This protein binds this small molecule.
Small molecule (SMILES): Cc1ncc(COP(=O)(O)O)c(/C=N/[C@@H](Cc2c[nH]c3ccccc23)C(=O)O)c1O

Binding-site contacts:
Ligand atom OXT contacts residue ALA107 of chain 1.C at 3.2 Å (h-bond).
Ligand atom O3P contacts residue SER230 of chain 1.C at 3.5 Å (h-bond).
Ligand atom P contacts residue SER230 of chain 1.C at 3.4 Å.
Ligand atom O contacts residue GLY108 of chain 1.C at 3.5 Å (h-bond).
Ligand atom O1P contacts residue ASN231 of chain 1.C at 2.9 Å (h-bond).
Ligand atom C2A contacts residue GLY372 of chain 1.C at 3.6 Å.
Ligand atom O1P contacts residue HIS81 of chain 1.C at 3.0 Å (h-bond).
Ligand atom C4A contacts residue LYS82 of chain 1.C at 3.2 Å.
Ligand atom O2P contacts residue SER185 of chain 1.C at 2.6 Å (h-bond).
Ligand atom O contacts residue ALA107 of chain 1.C at 3.5 Å.
Ligand atom O4P contacts residue LYS82 of chain 1.C at 3.3 Å (salt-bridge).
Ligand atom C contacts residue ALA107 of chain 1.C at 3.6 Å (hydrophobic).
Ligand atom C6 contacts residue GLU345 of chain 1.C at 3.4 Å.
Ligand atom N1 contacts residue SER371 of chain 1.C at 2.8 Å (h-bond).
Ligand atom CA contacts residue LYS82 of chain 1.C at 3.6 Å.
Ligand atom NE1 contacts residue GLU104 of chain 1.C at 2.8 Å (salt-bridge).
Ligand atom O2P contacts residue LYS82 of chain 1.C at 3.0 Å (salt-bridge).
Ligand atom O contacts residue HIS110 of chain 1.C at 2.6 Å (h-bond).
Ligand atom C5A contacts residue GLY298 of chain 1.C at 3.6 Å.
Ligand atom C contacts residue THR105 of chain 1.C at 3.5 Å.
Ligand atom O3P contacts residue GLY229 of chain 1.C at 2.7 Å (h-bond).
Ligand atom N1 contacts residue GLU345 of chain 1.C at 3.3 Å.
Ligand atom O3 contacts residue GLN109 of chain 1.C at 3.4 Å.
Ligand atom OXT contacts residue GLY106 of chain 1.C at 2.6 Å (h-bond).
Ligand atom OXT contacts residue THR105 of chain 1.C at 2.8 Å (h-bond).
Ligand atom CZ3 contacts residue TYR301 of chain 1.C at 3.6 Å (hydrophobic).
Ligand atom C6 contacts residue SER371 of chain 1.C at 3.5 Å.
Ligand atom N contacts residue LYS82 of chain 1.C at 3.2 Å.
Ligand atom O contacts residue THR105 of chain 1.C at 3.5 Å (h-bond).
Ligand atom CE2 contacts residue GLU104 of chain 1.C at 3.6 Å.
Ligand atom CZ3 contacts residue GLY228 of chain 1.C at 3.5 Å.
Ligand atom O contacts residue GLN109 of chain 1.C at 2.8 Å (h-bond).
Ligand atom O3P contacts residue GLY227 of chain 1.C at 2.8 Å (h-bond).
Ligand atom C contacts residue HIS110 of chain 1.C at 3.5 Å.
Ligand atom O2P contacts residue SER230 of chain 1.C at 2.5 Å (h-bond).
Ligand atom O3P contacts residue GLY228 of chain 1.C at 3.1 Å (h-bond).
Ligand atom O2P contacts residue GLY229 of chain 1.C at 3.5 Å (h-bond).
Ligand atom CE3 contacts residue LEU161 of chain 1.C at 3.5 Å (hydrophobic).
Ligand atom O1P contacts residue SER230 of chain 1.C at 3.2 Å (h-bond).
Ligand atom CD2 contacts residue LEU161 of chain 1.C at 3.5 Å (hydrophobic).

Sequence of chain 1.C:
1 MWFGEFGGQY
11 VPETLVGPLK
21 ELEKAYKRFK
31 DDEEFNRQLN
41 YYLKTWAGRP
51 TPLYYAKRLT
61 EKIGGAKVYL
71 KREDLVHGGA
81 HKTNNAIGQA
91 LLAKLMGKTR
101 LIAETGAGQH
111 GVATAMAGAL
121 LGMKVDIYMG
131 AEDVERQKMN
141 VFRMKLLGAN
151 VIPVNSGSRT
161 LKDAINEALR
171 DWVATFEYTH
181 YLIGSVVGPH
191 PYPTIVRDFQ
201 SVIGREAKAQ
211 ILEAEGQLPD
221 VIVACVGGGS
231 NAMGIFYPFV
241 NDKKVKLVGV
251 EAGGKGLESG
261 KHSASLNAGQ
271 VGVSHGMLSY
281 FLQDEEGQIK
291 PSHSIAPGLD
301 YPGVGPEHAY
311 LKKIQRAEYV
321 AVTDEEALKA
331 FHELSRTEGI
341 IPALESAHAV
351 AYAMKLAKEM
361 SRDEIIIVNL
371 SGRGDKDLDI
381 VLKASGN